Binding-site contacts:
Ligand atom C8 contacts residue ASN457 of chain 1.A at 4.4 Å.
Ligand atom C2 contacts residue ASN457 of chain 1.A at 2.3 Å.
Ligand atom N2 contacts residue ASN457 of chain 1.A at 2.6 Å (h-bond).
Ligand atom C7 contacts residue ASN457 of chain 1.A at 3.4 Å.
Ligand atom N2 contacts residue GLU455 of chain 1.A at 4.0 Å.
Ligand atom O7 contacts residue ASN457 of chain 1.A at 3.7 Å.
Ligand atom C3 contacts residue ASN457 of chain 1.A at 3.7 Å.
Ligand atom C1 contacts residue GLU455 of chain 1.A at 4.0 Å.
Ligand atom C4 contacts residue ASN457 of chain 1.A at 4.2 Å.
Ligand atom O5 contacts residue ASN457 of chain 1.A at 2.5 Å (h-bond).
Ligand atom C1 contacts residue ASN457 of chain 1.A at 1.4 Å.
Ligand atom C5 contacts residue ASN457 of chain 1.A at 3.7 Å.

Sequence of chain 1.A:
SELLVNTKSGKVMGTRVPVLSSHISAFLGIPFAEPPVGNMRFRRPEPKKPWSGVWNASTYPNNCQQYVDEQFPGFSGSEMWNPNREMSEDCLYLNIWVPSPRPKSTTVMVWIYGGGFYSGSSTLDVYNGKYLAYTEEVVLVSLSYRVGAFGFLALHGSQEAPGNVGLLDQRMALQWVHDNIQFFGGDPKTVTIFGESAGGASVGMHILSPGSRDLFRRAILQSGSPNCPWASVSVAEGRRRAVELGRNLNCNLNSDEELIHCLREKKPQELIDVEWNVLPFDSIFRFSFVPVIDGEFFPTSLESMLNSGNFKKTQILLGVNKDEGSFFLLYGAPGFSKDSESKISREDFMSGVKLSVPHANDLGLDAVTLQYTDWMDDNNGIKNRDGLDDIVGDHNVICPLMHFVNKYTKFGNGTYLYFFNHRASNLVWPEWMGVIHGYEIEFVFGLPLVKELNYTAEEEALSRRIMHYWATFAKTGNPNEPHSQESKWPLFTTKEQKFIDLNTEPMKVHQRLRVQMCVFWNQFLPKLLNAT

The protein below binds the small molecule below.
Small molecule (SMILES): CC(=O)N[C@@H]1[C@@H](O)[C@H](O)[C@@H](CO)O[C@H]1O